Binding-site contacts:
Ligand atom O4P contacts residue SER379 of chain 1.A at 3.4 Å (h-bond).
Ligand atom O4 contacts residue SER379 of chain 1.A at 2.8 Å (h-bond).
Ligand atom O2P contacts residue GLY381 of chain 1.A at 2.9 Å (h-bond).
Ligand atom O6P contacts residue ARG295 of chain 1.A at 3.0 Å (salt-bridge).
Ligand atom O5 contacts residue LEU335 of chain 1.A at 3.3 Å.
Ligand atom C contacts residue MG1 of chain 1.I at 2.9 Å.
Ligand atom O7 contacts residue GLU60 of chain 2.E at 3.6 Å (salt-bridge).
Ligand atom O2 contacts residue KCX201 of chain 1.A at 3.1 Å (h-bond).
Ligand atom O4P contacts residue HIS327 of chain 1.A at 2.8 Å (h-bond).
Ligand atom O3 contacts residue MG1 of chain 1.I at 2.2 Å.
Ligand atom O3 contacts residue HIS294 of chain 1.A at 2.9 Å (h-bond).
Ligand atom O3P contacts residue LYS175 of chain 1.A at 3.4 Å.
Ligand atom C3 contacts residue MG1 of chain 1.I at 3.0 Å.
Ligand atom O1 contacts residue LYS175 of chain 1.A at 3.2 Å (salt-bridge).
Ligand atom C3 contacts residue KCX201 of chain 1.A at 3.2 Å.
Ligand atom O5P contacts residue LEU335 of chain 1.A at 3.4 Å.
Ligand atom O2 contacts residue ASP203 of chain 1.A at 3.5 Å (salt-bridge).
Ligand atom O3 contacts residue KCX201 of chain 1.A at 2.7 Å (h-bond).
Ligand atom O3 contacts residue GLU204 of chain 1.A at 3.0 Å (salt-bridge).
Ligand atom O2 contacts residue LYS175 of chain 1.A at 3.1 Å (salt-bridge).
Ligand atom O2P contacts residue TRP66 of chain 2.E at 3.3 Å.
Ligand atom O5P contacts residue ARG295 of chain 1.A at 3.0 Å (salt-bridge).
Ligand atom O6 contacts residue MG1 of chain 1.I at 2.2 Å.
Ligand atom O2P contacts residue THR65 of chain 2.E at 3.5 Å (h-bond).
Ligand atom O2 contacts residue THR173 of chain 1.A at 2.9 Å (h-bond).
Ligand atom O2 contacts residue MG1 of chain 1.I at 2.3 Å.
Ligand atom C2 contacts residue MG1 of chain 1.I at 2.9 Å.
Ligand atom O6 contacts residue LYS177 of chain 1.A at 2.9 Å (salt-bridge).
Ligand atom O3P contacts residue GLY404 of chain 1.A at 2.8 Å (h-bond).
Ligand atom O4 contacts residue GLY380 of chain 1.A at 3.3 Å (h-bond).
Ligand atom O7 contacts residue LYS334 of chain 1.A at 3.0 Å (salt-bridge).
Ligand atom O6 contacts residue LYS175 of chain 1.A at 3.3 Å (salt-bridge).
Ligand atom O2P contacts residue GLY380 of chain 1.A at 3.4 Å.
Ligand atom O6 contacts residue ASN123 of chain 2.E at 3.1 Å (h-bond).
Ligand atom O3P contacts residue THR65 of chain 2.E at 2.5 Å (h-bond).
Ligand atom O2P contacts residue LYS334 of chain 1.A at 2.9 Å (salt-bridge).
Ligand atom O6 contacts residue GLU204 of chain 1.A at 3.2 Å (salt-bridge).
Ligand atom C contacts residue LYS175 of chain 1.A at 3.4 Å.
Ligand atom O6 contacts residue ASP203 of chain 1.A at 3.1 Å (salt-bridge).
Ligand atom O1P contacts residue GLY403 of chain 1.A at 2.8 Å (h-bond).

A protein and the small-molecule ligand that binds it are described below.
Small molecule (SMILES): O=C(O)[C@@](O)(COP(=O)(O)O)[C@H](O)[C@H](O)COP(=O)(O)O

Sequence of chain 2.E:
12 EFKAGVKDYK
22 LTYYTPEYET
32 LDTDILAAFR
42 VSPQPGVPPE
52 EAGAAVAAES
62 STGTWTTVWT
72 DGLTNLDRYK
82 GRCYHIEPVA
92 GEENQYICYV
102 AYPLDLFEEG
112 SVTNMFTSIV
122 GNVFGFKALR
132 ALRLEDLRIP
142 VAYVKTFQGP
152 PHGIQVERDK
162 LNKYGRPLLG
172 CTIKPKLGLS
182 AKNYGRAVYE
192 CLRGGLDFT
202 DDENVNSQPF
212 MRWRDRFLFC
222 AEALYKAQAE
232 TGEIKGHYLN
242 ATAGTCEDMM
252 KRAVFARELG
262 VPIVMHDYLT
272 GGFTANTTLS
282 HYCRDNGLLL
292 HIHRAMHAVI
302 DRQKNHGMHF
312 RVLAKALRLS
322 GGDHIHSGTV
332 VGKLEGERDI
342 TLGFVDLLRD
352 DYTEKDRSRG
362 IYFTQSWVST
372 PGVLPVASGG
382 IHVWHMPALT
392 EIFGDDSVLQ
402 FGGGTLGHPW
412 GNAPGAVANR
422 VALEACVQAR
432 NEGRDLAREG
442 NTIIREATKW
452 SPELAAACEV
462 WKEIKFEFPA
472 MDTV

Sequence of chain 1.A:
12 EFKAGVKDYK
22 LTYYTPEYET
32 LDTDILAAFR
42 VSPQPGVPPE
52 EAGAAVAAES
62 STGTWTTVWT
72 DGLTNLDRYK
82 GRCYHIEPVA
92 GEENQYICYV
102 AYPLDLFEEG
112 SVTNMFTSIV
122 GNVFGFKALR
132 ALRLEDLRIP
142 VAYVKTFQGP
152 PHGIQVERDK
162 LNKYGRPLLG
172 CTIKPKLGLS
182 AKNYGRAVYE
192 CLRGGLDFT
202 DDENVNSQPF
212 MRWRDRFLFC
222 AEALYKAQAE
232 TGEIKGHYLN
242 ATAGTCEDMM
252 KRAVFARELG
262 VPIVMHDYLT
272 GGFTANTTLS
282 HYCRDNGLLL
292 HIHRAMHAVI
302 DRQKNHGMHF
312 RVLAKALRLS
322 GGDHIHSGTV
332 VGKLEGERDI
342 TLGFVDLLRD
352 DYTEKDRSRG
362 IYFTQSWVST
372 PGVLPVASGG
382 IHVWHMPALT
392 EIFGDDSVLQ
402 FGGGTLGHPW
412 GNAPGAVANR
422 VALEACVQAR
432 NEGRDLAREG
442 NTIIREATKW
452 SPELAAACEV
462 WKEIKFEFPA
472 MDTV